Binding-site contacts:
Ligand atom N3 contacts residue TYR115 of chain 1.A at 3.5 Å.
Ligand atom O5P contacts residue ARG35 of chain 1.A at 3.3 Å (salt-bridge).
Ligand atom O1P contacts residue LYS84 of chain 1.A at 2.9 Å (salt-bridge).
Ligand atom O1P contacts residue TYR85 of chain 1.A at 3.7 Å.
Ligand atom P1 contacts residue LYS84 of chain 1.A at 3.7 Å.
Ligand atom C4 contacts residue LEU89 of chain 1.A at 3.7 Å (hydrophobic).
Ligand atom C5M contacts residue TYR113 of chain 1.A at 4.0 Å (hydrophobic).
Ligand atom C4' contacts residue ARG87 of chain 1.A at 3.8 Å.
Ligand atom O2 contacts residue ASP83 of chain 1.A at 3.9 Å.
Ligand atom O2P contacts residue TYR85 of chain 1.A at 2.8 Å (h-bond).
Ligand atom C3' contacts residue TYR113 of chain 1.A at 3.9 Å (hydrophobic).
Ligand atom C5' contacts residue ARG87 of chain 1.A at 4.1 Å.
Ligand atom O2 contacts residue TYR115 of chain 1.A at 3.7 Å.
Ligand atom O4P contacts residue ARG35 of chain 1.A at 3.0 Å (salt-bridge).
Ligand atom O5P contacts residue ARG87 of chain 1.A at 2.8 Å (salt-bridge).
Ligand atom P2 contacts residue ARG35 of chain 1.A at 3.7 Å.
Ligand atom O4P contacts residue ASP21 of chain 1.A at 3.9 Å.
Ligand atom O5' contacts residue ARG35 of chain 1.A at 3.5 Å (salt-bridge).
Ligand atom C2' contacts residue TYR113 of chain 1.A at 3.5 Å (hydrophobic).
Ligand atom O3' contacts residue LYS84 of chain 1.A at 3.5 Å.
Ligand atom C5M contacts residue ARG35 of chain 1.A at 3.4 Å.
Ligand atom P1 contacts residue TYR85 of chain 1.A at 3.7 Å.
Ligand atom C5 contacts residue TYR113 of chain 1.A at 3.9 Å (hydrophobic).
Ligand atom O4P contacts residue ASP40 of chain 1.A at 3.2 Å (salt-bridge).
Ligand atom C5M contacts residue LEU36 of chain 1.A at 3.5 Å (hydrophobic).
Ligand atom O2P contacts residue LYS84 of chain 1.A at 3.7 Å.
Ligand atom O4 contacts residue LEU89 of chain 1.A at 3.6 Å.
Ligand atom C2 contacts residue ASP83 of chain 1.A at 4.0 Å.
Ligand atom C4 contacts residue TYR115 of chain 1.A at 4.0 Å (hydrophobic).
Ligand atom C2 contacts residue TYR115 of chain 1.A at 3.6 Å (hydrophobic).
Ligand atom O4' contacts residue ASP83 of chain 1.A at 4.0 Å.
Ligand atom C5 contacts residue LEU89 of chain 1.A at 3.9 Å (hydrophobic).
Ligand atom O4 contacts residue TYR115 of chain 1.A at 4.0 Å.
Ligand atom C5' contacts residue TYR113 of chain 1.A at 3.4 Å (hydrophobic).
Ligand atom O4' contacts residue ARG87 of chain 1.A at 3.0 Å (salt-bridge).
Ligand atom P2 contacts residue ARG87 of chain 1.A at 4.0 Å.
Ligand atom O4 contacts residue LEU37 of chain 1.A at 4.0 Å.
Ligand atom O5' contacts residue ARG87 of chain 1.A at 3.2 Å (salt-bridge).
Ligand atom O4 contacts residue TYR113 of chain 1.A at 4.0 Å.
Ligand atom O4P contacts residue CA1 of chain 1.B at 3.6 Å.

Sequence of chain 1.A:
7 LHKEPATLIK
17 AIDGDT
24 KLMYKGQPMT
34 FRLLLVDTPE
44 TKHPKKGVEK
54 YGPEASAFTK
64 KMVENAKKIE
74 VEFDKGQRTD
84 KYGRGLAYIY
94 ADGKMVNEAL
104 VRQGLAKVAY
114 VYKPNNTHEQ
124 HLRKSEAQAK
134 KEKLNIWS

The small molecule below binds the protein below.
Small molecule (SMILES): Cc1cn([C@H]2C[C@H](OP(=O)(O)O)[C@@H](COP(=O)(O)O)O2)c(=O)[nH]c1=O